A small-molecule ligand and the protein it binds are described below.
Small molecule (SMILES): Cc1ccc2nc(NCc3cc(C)nn3C)[nH]c2n1

Binding-site contacts:
Ligand atom C13 contacts residue PHE70 of chain 3.B at 3.7 Å (hydrophobic).
Ligand atom N15 contacts residue ALA37 of chain 3.B at 3.4 Å.
Ligand atom C17 contacts residue DMS1 of chain 3.O at 3.4 Å.
Ligand atom C4 contacts residue DMS1 of chain 3.O at 3.9 Å.
Ligand atom N5 contacts residue HIS138 of chain 1.B at 3.8 Å.
Ligand atom N2 contacts residue MET74 of chain 3.B at 3.0 Å (h-bond).
Ligand atom C3 contacts residue LEU73 of chain 3.B at 3.8 Å (hydrophobic).
Ligand atom C13 contacts residue MET74 of chain 3.B at 3.8 Å (hydrophobic).
Ligand atom N11 contacts residue DMS1 of chain 3.O at 3.7 Å.
Ligand atom N6 contacts residue LEU73 of chain 3.B at 3.6 Å.
Ligand atom N6 contacts residue MET74 of chain 3.B at 3.7 Å.
Ligand atom C8 contacts residue LEU102 of chain 3.B at 3.6 Å (hydrophobic).
Ligand atom C4 contacts residue MET74 of chain 3.B at 3.8 Å (hydrophobic).
Ligand atom N11 contacts residue ALA37 of chain 3.B at 3.4 Å.
Ligand atom N19 contacts residue ASP72 of chain 3.B at 3.1 Å (salt-bridge).
Ligand atom C3 contacts residue MET74 of chain 3.B at 3.5 Å (hydrophobic).
Ligand atom C18 contacts residue SO41 of chain 3.J at 3.7 Å.
Ligand atom C10 contacts residue VAL135 of chain 1.B at 3.8 Å (hydrophobic).
Ligand atom C17 contacts residue PRO8 of chain 3.B at 3.9 Å (hydrophobic).
Ligand atom C14 contacts residue DMS1 of chain 3.O at 3.7 Å.
Ligand atom C14 contacts residue ALA37 of chain 3.B at 3.5 Å (hydrophobic).
Ligand atom C12 contacts residue ALA37 of chain 3.B at 3.6 Å (hydrophobic).
Ligand atom N2 contacts residue LEU73 of chain 3.B at 3.7 Å.
Ligand atom C17 contacts residue MET74 of chain 3.B at 3.8 Å (hydrophobic).
Ligand atom C8 contacts residue LEU131 of chain 1.B at 3.9 Å (hydrophobic).
Ligand atom C16 contacts residue SER39 of chain 3.B at 3.5 Å.
Ligand atom C7 contacts residue VAL135 of chain 1.B at 3.9 Å (hydrophobic).
Ligand atom C9 contacts residue GLU134 of chain 1.B at 3.5 Å.
Ligand atom C18 contacts residue HIS138 of chain 1.B at 3.5 Å.
Ligand atom C17 contacts residue GLY9 of chain 3.B at 3.8 Å.
Ligand atom C10 contacts residue MET105 of chain 3.B at 3.4 Å (hydrophobic).
Ligand atom N15 contacts residue DMS1 of chain 3.O at 3.5 Å.
Ligand atom C1 contacts residue HIS138 of chain 1.B at 3.8 Å.
Ligand atom C8 contacts residue VAL135 of chain 1.B at 3.9 Å (hydrophobic).
Ligand atom N5 contacts residue DMS1 of chain 3.O at 3.8 Å.
Ligand atom N19 contacts residue HIS138 of chain 1.B at 3.6 Å (h-bond).
Ligand atom C9 contacts residue DMS1 of chain 3.O at 3.8 Å.
Ligand atom C10 contacts residue ASN106 of chain 3.B at 3.5 Å.
Ligand atom C13 contacts residue ALA37 of chain 3.B at 3.7 Å (hydrophobic).
Ligand atom C16 contacts residue SO41 of chain 3.J at 3.6 Å.

Sequence of chain 1.B:
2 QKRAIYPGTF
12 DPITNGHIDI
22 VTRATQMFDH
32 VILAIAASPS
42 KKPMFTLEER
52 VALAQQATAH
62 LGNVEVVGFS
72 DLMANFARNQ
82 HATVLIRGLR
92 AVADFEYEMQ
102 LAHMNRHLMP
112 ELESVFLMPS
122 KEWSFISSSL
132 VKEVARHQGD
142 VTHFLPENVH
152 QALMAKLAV

Sequence of chain 3.B:
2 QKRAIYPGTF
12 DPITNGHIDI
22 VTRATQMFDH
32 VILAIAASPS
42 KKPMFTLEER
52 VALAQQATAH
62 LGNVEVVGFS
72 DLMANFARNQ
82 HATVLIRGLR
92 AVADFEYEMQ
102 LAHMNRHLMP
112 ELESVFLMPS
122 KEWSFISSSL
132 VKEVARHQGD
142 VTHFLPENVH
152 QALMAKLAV